Sequence of chain 1.C:
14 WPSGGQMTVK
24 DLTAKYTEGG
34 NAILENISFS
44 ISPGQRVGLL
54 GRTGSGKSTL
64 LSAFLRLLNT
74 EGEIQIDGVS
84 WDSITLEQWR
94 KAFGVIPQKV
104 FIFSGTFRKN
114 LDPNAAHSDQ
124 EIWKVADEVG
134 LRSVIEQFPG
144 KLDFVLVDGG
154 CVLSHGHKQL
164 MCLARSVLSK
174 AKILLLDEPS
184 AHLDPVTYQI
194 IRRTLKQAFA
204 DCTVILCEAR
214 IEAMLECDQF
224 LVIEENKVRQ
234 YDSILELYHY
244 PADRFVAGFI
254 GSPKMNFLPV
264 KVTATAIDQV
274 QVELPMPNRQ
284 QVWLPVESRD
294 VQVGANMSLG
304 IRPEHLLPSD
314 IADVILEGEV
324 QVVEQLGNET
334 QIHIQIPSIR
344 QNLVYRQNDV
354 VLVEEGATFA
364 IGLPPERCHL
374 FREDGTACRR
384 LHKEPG

Binding-site contacts:
Ligand atom O9 contacts residue LYS60 of chain 1.C at 3.5 Å.
Ligand atom P3 contacts residue SER107 of chain 1.D at 3.6 Å.
Ligand atom N9 contacts residue TYR29 of chain 1.C at 3.5 Å.
Ligand atom O3 contacts residue GLY57 of chain 1.C at 3.6 Å.
Ligand atom N1 contacts residue TYR29 of chain 1.C at 3.5 Å.
Ligand atom N7 contacts residue TYR29 of chain 1.C at 3.4 Å (h-bond).
Ligand atom O12 contacts residue GLY57 of chain 1.C at 2.9 Å (h-bond).
Ligand atom C13 contacts residue TYR29 of chain 1.C at 3.5 Å (hydrophobic).
Ligand atom O6 contacts residue GLY59 of chain 1.C at 2.8 Å (h-bond).
Ligand atom O6 contacts residue LYS60 of chain 1.C at 2.7 Å (salt-bridge).
Ligand atom O8 contacts residue SER61 of chain 1.C at 3.1 Å (h-bond).
Ligand atom O10 contacts residue GLY57 of chain 1.C at 3.5 Å (h-bond).
Ligand atom O10 contacts residue THR56 of chain 1.C at 2.6 Å (h-bond).
Ligand atom O6 contacts residue SER58 of chain 1.C at 3.3 Å (h-bond).
Ligand atom C9 contacts residue TYR29 of chain 1.C at 3.5 Å (hydrophobic).
Ligand atom C7 contacts residue TYR29 of chain 1.C at 3.4 Å (hydrophobic).
Ligand atom C10 contacts residue PHE106 of chain 1.D at 3.3 Å (hydrophobic).
Ligand atom O4 contacts residue LYS112 of chain 1.D at 3.2 Å.
Ligand atom O1 contacts residue THR62 of chain 1.C at 3.1 Å (h-bond).
Ligand atom C1 contacts residue GLY57 of chain 1.C at 3.4 Å.
Ligand atom O13 contacts residue LYS60 of chain 1.C at 2.8 Å (salt-bridge).
Ligand atom C14 contacts residue TYR29 of chain 1.C at 3.6 Å (hydrophobic).
Ligand atom C9 contacts residue PHE106 of chain 1.D at 3.5 Å (hydrophobic).
Ligand atom O9 contacts residue SER61 of chain 1.C at 3.2 Å (h-bond).
Ligand atom P2 contacts residue LYS60 of chain 1.C at 3.5 Å.
Ligand atom C6 contacts residue TYR29 of chain 1.C at 3.5 Å (hydrophobic).
Ligand atom O3 contacts residue SER107 of chain 1.D at 3.2 Å (h-bond).
Ligand atom N6 contacts residue PHE106 of chain 1.D at 3.1 Å.
Ligand atom O8 contacts residue LYS60 of chain 1.C at 3.5 Å (salt-bridge).
Ligand atom C8 contacts residue TYR29 of chain 1.C at 3.4 Å (hydrophobic).
Ligand atom C3 contacts residue SER107 of chain 1.D at 3.5 Å.
Ligand atom O8 contacts residue THR62 of chain 1.C at 2.6 Å (h-bond).
Ligand atom N3 contacts residue TYR29 of chain 1.C at 3.4 Å.
Ligand atom O10 contacts residue SER107 of chain 1.D at 2.7 Å (h-bond).
Ligand atom C17 contacts residue PHE104 of chain 1.D at 3.5 Å (hydrophobic).
Ligand atom P1 contacts residue THR62 of chain 1.C at 3.4 Å.
Ligand atom C16 contacts residue SER65 of chain 1.C at 3.5 Å.
Ligand atom O8 contacts residue GLY59 of chain 1.C at 3.3 Å.
Ligand atom O12 contacts residue SER107 of chain 1.D at 3.4 Å (h-bond).
Ligand atom O2 contacts residue ILE36 of chain 1.C at 3.3 Å.

A small-molecule ligand and the protein it binds are described below.
Small molecule (SMILES): O=P(O)(O)O[P](=O)(O)O[P](=O)(O)OC[C@H]1O[C@@H](n2cnc3c(NCCc4ccccc4)ncnc32)[C@H](O)[C@@H]1O

Sequence of chain 1.D:
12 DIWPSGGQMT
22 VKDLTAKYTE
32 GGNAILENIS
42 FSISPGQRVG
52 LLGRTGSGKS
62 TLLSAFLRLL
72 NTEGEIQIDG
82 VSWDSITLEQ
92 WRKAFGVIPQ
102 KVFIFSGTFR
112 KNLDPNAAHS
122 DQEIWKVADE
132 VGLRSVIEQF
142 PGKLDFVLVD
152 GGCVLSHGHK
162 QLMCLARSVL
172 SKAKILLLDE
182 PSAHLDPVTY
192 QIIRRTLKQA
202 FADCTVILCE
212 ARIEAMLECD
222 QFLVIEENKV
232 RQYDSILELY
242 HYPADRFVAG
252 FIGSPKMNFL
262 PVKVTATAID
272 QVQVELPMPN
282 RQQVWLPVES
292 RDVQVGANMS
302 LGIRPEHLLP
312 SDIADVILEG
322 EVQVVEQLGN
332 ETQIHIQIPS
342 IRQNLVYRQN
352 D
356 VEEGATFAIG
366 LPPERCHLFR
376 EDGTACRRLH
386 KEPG